This protein binds this small molecule.
Small molecule (SMILES): CCC(=O)Nc1nc(-c2ccc(Cl)cc2)cs1

Binding-site contacts:
Ligand atom C2 contacts residue CYS35 of chain 1.A at 3.1 Å (hydrophobic).
Ligand atom C6 contacts residue ARG186 of chain 1.A at 3.4 Å.
Ligand atom N1 contacts residue PHE34 of chain 1.A at 3.8 Å.
Ligand atom CL contacts residue LEU229 of chain 1.A at 3.6 Å.
Ligand atom C7 contacts residue ARG186 of chain 1.A at 3.5 Å.
Ligand atom C5 contacts residue PHE228 of chain 1.A at 4.1 Å (hydrophobic).
Ligand atom C10 contacts residue ARG186 of chain 1.A at 3.9 Å.
Ligand atom C1 contacts residue CYS35 of chain 1.A at 2.9 Å (hydrophobic).
Ligand atom C3 contacts residue TYR232 of chain 1.A at 4.0 Å (hydrophobic).
Ligand atom CL contacts residue ALA189 of chain 1.A at 3.8 Å.
Ligand atom O contacts residue PHE37 of chain 1.A at 3.6 Å.
Ligand atom C6 contacts residue PHE34 of chain 1.A at 3.5 Å (hydrophobic).
Ligand atom N1 contacts residue PRO36 of chain 1.A at 3.4 Å.
Ligand atom CL contacts residue TRP225 of chain 1.A at 3.8 Å.
Ligand atom C3 contacts residue PRO36 of chain 1.A at 3.4 Å (hydrophobic).
Ligand atom C7 contacts residue PHE228 of chain 1.A at 3.5 Å (hydrophobic).
Ligand atom C9 contacts residue MET190 of chain 1.A at 3.8 Å (hydrophobic).
Ligand atom C9 contacts residue ILE134 of chain 1.A at 4.0 Å (hydrophobic).
Ligand atom S contacts residue TYR232 of chain 1.A at 4.2 Å.
Ligand atom C contacts residue CYS35 of chain 1.A at 1.9 Å (hydrophobic).
Ligand atom C7 contacts residue TRP225 of chain 1.A at 3.6 Å (hydrophobic).
Ligand atom N contacts residue CYS35 of chain 1.A at 3.7 Å.
Ligand atom C1 contacts residue MET32 of chain 1.A at 3.7 Å (hydrophobic).
Ligand atom C contacts residue VAL75 of chain 1.A at 3.8 Å (hydrophobic).
Ligand atom C8 contacts residue ARG186 of chain 1.A at 3.5 Å.
Ligand atom N contacts residue PRO36 of chain 1.A at 3.7 Å.
Ligand atom C6 contacts residue PHE228 of chain 1.A at 3.2 Å (hydrophobic).
Ligand atom C4 contacts residue PRO36 of chain 1.A at 3.6 Å (hydrophobic).
Ligand atom C11 contacts residue PRO36 of chain 1.A at 3.7 Å (hydrophobic).
Ligand atom C10 contacts residue VAL130 of chain 1.A at 4.0 Å (hydrophobic).
Ligand atom C10 contacts residue ILE134 of chain 1.A at 4.1 Å (hydrophobic).
Ligand atom C9 contacts residue ARG186 of chain 1.A at 3.7 Å.
Ligand atom S contacts residue PRO36 of chain 1.A at 3.7 Å.
Ligand atom C5 contacts residue ARG186 of chain 1.A at 3.9 Å.
Ligand atom N1 contacts residue PHE228 of chain 1.A at 4.1 Å.
Ligand atom C9 contacts residue LEU229 of chain 1.A at 4.0 Å (hydrophobic).
Ligand atom C8 contacts residue LEU229 of chain 1.A at 3.8 Å (hydrophobic).
Ligand atom O contacts residue CYS35 of chain 1.A at 3.4 Å (h-bond).
Ligand atom CL contacts residue ARG186 of chain 1.A at 3.6 Å.
Ligand atom N1 contacts residue TYR232 of chain 1.A at 3.8 Å.

Sequence of chain 1.A:
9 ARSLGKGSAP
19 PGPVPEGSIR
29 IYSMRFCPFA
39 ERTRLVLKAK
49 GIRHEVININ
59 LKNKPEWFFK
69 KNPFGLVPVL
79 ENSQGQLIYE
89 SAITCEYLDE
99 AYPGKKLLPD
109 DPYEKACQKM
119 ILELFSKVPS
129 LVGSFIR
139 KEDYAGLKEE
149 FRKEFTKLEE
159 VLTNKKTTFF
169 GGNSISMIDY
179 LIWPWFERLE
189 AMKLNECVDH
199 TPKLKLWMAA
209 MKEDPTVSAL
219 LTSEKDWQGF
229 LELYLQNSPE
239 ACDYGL